Sequence of chain 1.B:
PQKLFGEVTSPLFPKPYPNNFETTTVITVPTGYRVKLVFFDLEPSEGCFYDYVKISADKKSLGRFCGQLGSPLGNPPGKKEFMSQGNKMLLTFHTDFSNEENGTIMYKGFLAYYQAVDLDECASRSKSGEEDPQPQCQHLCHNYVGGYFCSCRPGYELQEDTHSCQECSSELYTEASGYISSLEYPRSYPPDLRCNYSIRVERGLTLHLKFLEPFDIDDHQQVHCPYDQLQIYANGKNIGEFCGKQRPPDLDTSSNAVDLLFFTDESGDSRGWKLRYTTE

A small-molecule ligand and the protein it binds are described below.
Small molecule (SMILES): CC(=O)N[C@H]1[C@H](O[C@H]2[C@H](O)[C@@H](NC(C)=O)CO[C@@H]2CO)O[C@H](CO)[C@@H](O[C@@H]2O[C@H](CO[C@H]3O[C@H](CO)[C@@H](O)[C@H](O)[C@@H]3O)[C@@H](O)[C@H](O[C@H]3O[C@H](CO)[C@@H](O[C@@H]4O[C@H](CO)[C@H](O)[C@H](O)[C@H]4O)[C@H](O)[C@@H]3O)[C@@H]2O)[C@@H]1O

Binding-site contacts:
Ligand atom C2 contacts residue ASP263 of chain 1.B at 3.6 Å.
Ligand atom C4 contacts residue ASN200 of chain 1.B at 4.2 Å.
Ligand atom O5 contacts residue SER202 of chain 1.B at 3.6 Å.
Ligand atom C5 contacts residue ARG204 of chain 1.B at 3.5 Å.
Ligand atom C7 contacts residue ASN200 of chain 1.B at 3.2 Å.
Ligand atom O4 contacts residue ASP263 of chain 1.B at 4.3 Å.
Ligand atom O5 contacts residue ASP263 of chain 1.B at 3.5 Å (salt-bridge).
Ligand atom N2 contacts residue ASP263 of chain 1.B at 4.0 Å.
Ligand atom N2 contacts residue ARG204 of chain 1.B at 3.8 Å.
Ligand atom C8 contacts residue ARG204 of chain 1.B at 3.7 Å.
Ligand atom O7 contacts residue LEU265 of chain 1.B at 3.1 Å.
Ligand atom C3 contacts residue ASP263 of chain 1.B at 3.4 Å.
Ligand atom C1 contacts residue ASP263 of chain 1.B at 3.0 Å.
Ligand atom C5 contacts residue SER202 of chain 1.B at 4.0 Å.
Ligand atom C7 contacts residue ARG204 of chain 1.B at 3.1 Å.
Ligand atom C3 contacts residue ASN200 of chain 1.B at 3.8 Å.
Ligand atom C2 contacts residue ASN200 of chain 1.B at 2.4 Å.
Ligand atom N2 contacts residue ASN200 of chain 1.B at 2.8 Å (h-bond).
Ligand atom O7 contacts residue ARG204 of chain 1.B at 2.8 Å (salt-bridge).
Ligand atom O5 contacts residue ARG204 of chain 1.B at 4.5 Å.
Ligand atom C4 contacts residue ASP263 of chain 1.B at 3.8 Å.
Ligand atom C5 contacts residue ASN200 of chain 1.B at 3.7 Å.
Ligand atom C1 contacts residue SER202 of chain 1.B at 4.2 Å.
Ligand atom N2 contacts residue LEU265 of chain 1.B at 4.1 Å.
Ligand atom C8 contacts residue ASN200 of chain 1.B at 3.3 Å.
Ligand atom C6 contacts residue ARG204 of chain 1.B at 3.5 Å.
Ligand atom C6 contacts residue SER202 of chain 1.B at 4.1 Å.
Ligand atom C1 contacts residue ASN200 of chain 1.B at 1.4 Å.
Ligand atom O7 contacts residue ASN200 of chain 1.B at 4.0 Å.
Ligand atom O5 contacts residue ASN200 of chain 1.B at 2.4 Å (h-bond).
Ligand atom O6 contacts residue SER202 of chain 1.B at 3.9 Å.
Ligand atom O4 contacts residue ARG204 of chain 1.B at 4.0 Å.
Ligand atom O6 contacts residue ARG204 of chain 1.B at 2.5 Å (salt-bridge).
Ligand atom C7 contacts residue LEU265 of chain 1.B at 3.9 Å (hydrophobic).
Ligand atom C5 contacts residue ASP263 of chain 1.B at 3.3 Å.
Ligand atom C4 contacts residue ARG204 of chain 1.B at 4.3 Å.